Sequence of chain 1.A:
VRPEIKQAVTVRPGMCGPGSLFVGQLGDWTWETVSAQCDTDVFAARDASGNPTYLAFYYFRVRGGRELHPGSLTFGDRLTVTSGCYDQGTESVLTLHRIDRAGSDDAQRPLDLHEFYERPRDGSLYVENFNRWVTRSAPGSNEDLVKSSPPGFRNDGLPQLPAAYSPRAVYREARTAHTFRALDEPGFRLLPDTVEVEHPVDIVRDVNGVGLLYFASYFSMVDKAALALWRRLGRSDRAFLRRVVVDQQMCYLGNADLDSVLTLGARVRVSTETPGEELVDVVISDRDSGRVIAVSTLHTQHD

Binding-site contacts:
Ligand atom C contacts residue ASP311 of chain 1.A at 3.8 Å.
Ligand atom N contacts residue ASP311 of chain 1.A at 2.2 Å.
Ligand atom CA contacts residue ASP311 of chain 1.A at 3.4 Å.
Ligand atom C contacts residue ALA247 of chain 1.A at 3.8 Å (hydrophobic).
Ligand atom O contacts residue ARG243 of chain 1.A at 3.4 Å.
Ligand atom O contacts residue ALA247 of chain 1.A at 3.5 Å.
Ligand atom O contacts residue TRP238 of chain 1.A at 3.7 Å.
Ligand atom C contacts residue ARG243 of chain 1.A at 4.4 Å.
Ligand atom CA contacts residue HIS310 of chain 1.A at 3.6 Å.
Ligand atom N contacts residue HIS310 of chain 1.A at 2.8 Å (h-bond).
Ligand atom C contacts residue HIS310 of chain 1.A at 4.4 Å.
Ligand atom CB contacts residue ASP311 of chain 1.A at 3.7 Å.
Ligand atom O contacts residue HIS310 of chain 1.A at 4.3 Å.

This small molecule binds to this protein.
Small molecule (SMILES): C[C@H](N)C(=O)O